Binding-site contacts:
Ligand atom C1 contacts residue MET151 of chain 24.C at 3.6 Å (hydrophobic).
Ligand atom O3 contacts residue LEU96 of chain 24.H at 4.1 Å.
Ligand atom O3 contacts residue SER95 of chain 24.H at 3.2 Å (h-bond).
Ligand atom C4 contacts residue LEU96 of chain 24.H at 4.3 Å (hydrophobic).
Ligand atom O5 contacts residue LEU96 of chain 24.H at 4.5 Å.
Ligand atom C8 contacts residue GLY150 of chain 24.C at 3.8 Å.
Ligand atom C7 contacts residue GLY150 of chain 24.C at 3.7 Å.
Ligand atom C2 contacts residue SER95 of chain 24.H at 3.4 Å.
Ligand atom C2 contacts residue LEU96 of chain 24.H at 3.6 Å (hydrophobic).
Ligand atom N2 contacts residue ASN154 of chain 24.C at 3.9 Å.
Ligand atom C3 contacts residue SER95 of chain 24.H at 3.2 Å.
Ligand atom C2 contacts residue ASN154 of chain 24.C at 4.0 Å.
Ligand atom O5 contacts residue ASN154 of chain 24.C at 4.0 Å.
Ligand atom O7 contacts residue ASN154 of chain 24.C at 2.9 Å (h-bond).
Ligand atom O7 contacts residue HIS148 of chain 24.C at 4.0 Å.
Ligand atom C8 contacts residue ASN154 of chain 24.C at 4.2 Å.
Ligand atom C1 contacts residue ASN154 of chain 24.C at 3.1 Å.
Ligand atom O7 contacts residue GLY150 of chain 24.C at 2.8 Å (h-bond).
Ligand atom N2 contacts residue LEU96 of chain 24.H at 3.6 Å.
Ligand atom C8 contacts residue ASP94 of chain 24.H at 3.5 Å.
Ligand atom C7 contacts residue ASN154 of chain 24.C at 3.4 Å.
Ligand atom C3 contacts residue LEU96 of chain 24.H at 4.2 Å (hydrophobic).
Ligand atom C7 contacts residue SER95 of chain 24.H at 3.5 Å.
Ligand atom O7 contacts residue MET151 of chain 24.C at 3.3 Å.
Ligand atom O4 contacts residue LEU96 of chain 24.H at 3.2 Å.
Ligand atom N2 contacts residue SER95 of chain 24.H at 2.6 Å (h-bond).
Ligand atom C7 contacts residue MET151 of chain 24.C at 4.3 Å (hydrophobic).
Ligand atom C2 contacts residue MET151 of chain 24.C at 4.1 Å (hydrophobic).
Ligand atom C8 contacts residue SER95 of chain 24.H at 3.5 Å.
Ligand atom C1 contacts residue SER95 of chain 24.H at 3.6 Å.
Ligand atom C1 contacts residue LEU96 of chain 24.H at 3.9 Å (hydrophobic).
Ligand atom O5 contacts residue MET151 of chain 24.C at 3.8 Å.

A small-molecule ligand and the protein it binds are described below.
Small molecule (SMILES): CC(=O)N[C@H]1[C@H](O[C@H]2[C@H](O)[C@@H](NC(C)=O)CO[C@@H]2CO)O[C@H](CO)[C@@H](O)[C@@H]1O

Sequence of chain 24.C:
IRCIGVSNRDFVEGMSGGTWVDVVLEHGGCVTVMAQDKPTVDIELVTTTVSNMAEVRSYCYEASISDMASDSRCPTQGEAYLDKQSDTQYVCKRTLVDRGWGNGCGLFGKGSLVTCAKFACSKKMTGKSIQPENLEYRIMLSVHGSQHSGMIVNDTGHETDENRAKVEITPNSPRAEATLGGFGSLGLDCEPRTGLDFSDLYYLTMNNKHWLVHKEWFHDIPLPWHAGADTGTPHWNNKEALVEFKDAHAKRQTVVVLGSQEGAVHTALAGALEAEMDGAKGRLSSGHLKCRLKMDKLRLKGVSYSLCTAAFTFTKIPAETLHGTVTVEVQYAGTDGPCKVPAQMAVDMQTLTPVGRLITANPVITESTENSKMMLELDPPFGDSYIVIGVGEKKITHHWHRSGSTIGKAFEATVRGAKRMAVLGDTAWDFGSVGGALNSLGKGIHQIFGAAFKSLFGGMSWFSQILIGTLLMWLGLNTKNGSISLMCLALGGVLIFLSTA

Sequence of chain 24.H:
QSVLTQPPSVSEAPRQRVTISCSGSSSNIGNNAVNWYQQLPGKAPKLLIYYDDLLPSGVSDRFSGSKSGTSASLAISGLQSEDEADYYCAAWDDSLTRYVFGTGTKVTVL